Binding-site contacts:
Ligand atom O6 contacts residue VAL171 of chain 1.D at 3.4 Å.
Ligand atom C3 contacts residue ASN205 of chain 1.D at 3.9 Å.
Ligand atom C4 contacts residue ASN205 of chain 1.D at 4.2 Å.
Ligand atom C8 contacts residue ASN205 of chain 1.D at 4.4 Å.
Ligand atom O7 contacts residue ASN205 of chain 1.D at 2.9 Å (h-bond).
Ligand atom N2 contacts residue ASN205 of chain 1.D at 3.0 Å (h-bond).
Ligand atom C7 contacts residue ASN205 of chain 1.D at 3.2 Å.
Ligand atom C1 contacts residue ASN205 of chain 1.D at 1.5 Å.
Ligand atom C6 contacts residue VAL171 of chain 1.D at 3.8 Å (hydrophobic).
Ligand atom C5 contacts residue ASN205 of chain 1.D at 3.6 Å.
Ligand atom O5 contacts residue ASN167 of chain 1.D at 4.0 Å.
Ligand atom C2 contacts residue ASN205 of chain 1.D at 2.6 Å.
Ligand atom O5 contacts residue ASN205 of chain 1.D at 2.3 Å (h-bond).

Sequence of chain 1.D:
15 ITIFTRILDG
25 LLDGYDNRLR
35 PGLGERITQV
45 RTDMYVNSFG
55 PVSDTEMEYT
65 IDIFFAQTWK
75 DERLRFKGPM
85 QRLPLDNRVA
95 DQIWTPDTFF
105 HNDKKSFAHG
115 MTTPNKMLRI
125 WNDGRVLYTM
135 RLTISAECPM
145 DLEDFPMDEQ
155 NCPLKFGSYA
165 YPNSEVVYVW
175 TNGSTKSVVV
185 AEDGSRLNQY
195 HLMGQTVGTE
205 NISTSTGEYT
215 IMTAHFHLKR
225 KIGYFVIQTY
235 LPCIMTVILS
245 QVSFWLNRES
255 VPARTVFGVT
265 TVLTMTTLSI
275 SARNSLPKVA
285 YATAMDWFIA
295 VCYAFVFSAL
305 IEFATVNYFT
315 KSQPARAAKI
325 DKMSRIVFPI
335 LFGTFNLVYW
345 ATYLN

This protein binds this small molecule.
Small molecule (SMILES): CC(=O)N[C@@H]1[C@@H](O)[C@H](O)[C@@H](CO)O[C@H]1O